Sequence of chain 1.G:
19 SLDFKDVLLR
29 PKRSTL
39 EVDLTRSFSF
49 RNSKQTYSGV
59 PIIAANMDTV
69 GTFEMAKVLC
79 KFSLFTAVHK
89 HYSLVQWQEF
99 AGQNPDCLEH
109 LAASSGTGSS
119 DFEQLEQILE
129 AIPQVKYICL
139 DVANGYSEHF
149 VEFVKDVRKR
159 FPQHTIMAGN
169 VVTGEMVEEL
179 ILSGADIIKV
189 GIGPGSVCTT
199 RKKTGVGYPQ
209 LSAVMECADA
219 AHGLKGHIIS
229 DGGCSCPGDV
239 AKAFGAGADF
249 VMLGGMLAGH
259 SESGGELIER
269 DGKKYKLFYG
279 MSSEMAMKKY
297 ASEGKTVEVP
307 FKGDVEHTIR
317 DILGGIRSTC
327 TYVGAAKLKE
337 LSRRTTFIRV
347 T

This protein binds this small molecule.
Small molecule (SMILES): O=c1[nH]cnc2c1ncn2[C@@H]1O[C@H](COP(=O)(O)O)[C@@H](O)[C@H]1O

Binding-site contacts:
Ligand atom O6 contacts residue GLY300 of chain 1.G at 3.4 Å.
Ligand atom C2' contacts residue ASP229 of chain 1.G at 3.7 Å.
Ligand atom O3' contacts residue MET250 of chain 1.G at 3.5 Å (h-bond).
Ligand atom O5' contacts residue GLY230 of chain 1.G at 3.4 Å.
Ligand atom N1 contacts residue GLU299 of chain 1.G at 2.8 Å (salt-bridge).
Ligand atom O2P contacts residue GLY252 of chain 1.G at 3.7 Å.
Ligand atom O6 contacts residue GLY278 of chain 1.G at 3.2 Å.
Ligand atom N7 contacts residue GLY278 of chain 1.G at 3.5 Å.
Ligand atom O5' contacts residue GLY193 of chain 1.G at 3.5 Å.
Ligand atom N1 contacts residue CYS196 of chain 1.G at 3.8 Å.
Ligand atom P contacts residue GLY253 of chain 1.G at 3.7 Å.
Ligand atom P contacts residue GLY252 of chain 1.G at 3.8 Å.
Ligand atom P contacts residue SER194 of chain 1.G at 3.7 Å.
Ligand atom C6 contacts residue MET279 of chain 1.G at 3.7 Å (hydrophobic).
Ligand atom C6 contacts residue GLU299 of chain 1.G at 3.7 Å.
Ligand atom O6 contacts residue MET279 of chain 1.G at 3.0 Å (h-bond).
Ligand atom C6 contacts residue SER280 of chain 1.G at 3.7 Å.
Ligand atom C4' contacts residue ASP229 of chain 1.G at 3.5 Å.
Ligand atom N1 contacts residue SER280 of chain 1.G at 3.5 Å (h-bond).
Ligand atom O6 contacts residue SER280 of chain 1.G at 2.8 Å (h-bond).
Ligand atom C5 contacts residue MET279 of chain 1.G at 3.6 Å (hydrophobic).
Ligand atom O1P contacts residue GLY252 of chain 1.G at 2.8 Å (h-bond).
Ligand atom N3 contacts residue CYS196 of chain 1.G at 3.3 Å (h-bond).
Ligand atom C2 contacts residue CYS196 of chain 1.G at 2.8 Å (hydrophobic).
Ligand atom O2P contacts residue SER194 of chain 1.G at 2.7 Å (h-bond).
Ligand atom C8 contacts residue MET65 of chain 1.G at 3.6 Å (hydrophobic).
Ligand atom O3P contacts residue GLY193 of chain 1.G at 3.4 Å.
Ligand atom C2 contacts residue GLU299 of chain 1.G at 3.5 Å.
Ligand atom O3P contacts residue SER194 of chain 1.G at 2.9 Å (h-bond).
Ligand atom O2' contacts residue ASP229 of chain 1.G at 2.5 Å (salt-bridge).
Ligand atom O1P contacts residue LEU251 of chain 1.G at 3.8 Å.
Ligand atom O3P contacts residue GLY231 of chain 1.G at 3.0 Å (h-bond).
Ligand atom O2P contacts residue GLY253 of chain 1.G at 2.8 Å (h-bond).
Ligand atom O3' contacts residue ASP229 of chain 1.G at 2.4 Å (salt-bridge).
Ligand atom C3' contacts residue ASP229 of chain 1.G at 3.3 Å.
Ligand atom O1P contacts residue GLY253 of chain 1.G at 3.4 Å (h-bond).
Ligand atom O3P contacts residue GLY230 of chain 1.G at 3.8 Å.
Ligand atom O6 contacts residue GLU299 of chain 1.G at 3.8 Å.
Ligand atom O3' contacts residue ALA63 of chain 1.G at 3.6 Å.
Ligand atom N7 contacts residue MET279 of chain 1.G at 2.9 Å (h-bond).